Binding-site contacts:
Ligand atom CG1 contacts residue GLN182 of chain 1.B at 3.5 Å.
Ligand atom N2 contacts residue SER185 of chain 1.B at 3.1 Å (h-bond).
Ligand atom O2 contacts residue GLY183 of chain 1.B at 3.2 Å (h-bond).
Ligand atom CZ contacts residue ASP179 of chain 1.B at 3.6 Å.
Ligand atom NH1 contacts residue SER180 of chain 1.B at 3.6 Å (h-bond).
Ligand atom NH2 contacts residue SER180 of chain 1.B at 3.0 Å (h-bond).
Ligand atom O contacts residue GLY206 of chain 1.B at 3.0 Å (h-bond).
Ligand atom CZ contacts residue SER180 of chain 1.B at 3.2 Å.
Ligand atom NH1 contacts residue GLY206 of chain 1.B at 3.7 Å.
Ligand atom CB1 contacts residue SER204 of chain 1.B at 3.5 Å.
Ligand atom CB contacts residue GLY206 of chain 1.B at 3.5 Å.
Ligand atom NH1 contacts residue ASP179 of chain 1.B at 2.8 Å (salt-bridge).
Ligand atom CA2 contacts residue HIS41 of chain 1.B at 3.4 Å.
Ligand atom CA1 contacts residue TYR86 of chain 1.B at 3.3 Å (hydrophobic).
Ligand atom NH1 contacts residue GLU208 of chain 1.B at 2.8 Å (salt-bridge).
Ligand atom O2 contacts residue SER185 of chain 1.B at 2.3 Å (h-bond).
Ligand atom N contacts residue GLY206 of chain 1.B at 2.8 Å (h-bond).
Ligand atom NE contacts residue GLY206 of chain 1.B at 3.5 Å (h-bond).
Ligand atom CB1 contacts residue SER185 of chain 1.B at 2.6 Å.
Ligand atom NH2 contacts residue ASP179 of chain 1.B at 3.0 Å (salt-bridge).
Ligand atom NE contacts residue TRP205 of chain 1.B at 3.6 Å.
Ligand atom O1 contacts residue GLN182 of chain 1.B at 3.1 Å (h-bond).
Ligand atom CA2 contacts residue SER185 of chain 1.B at 2.4 Å.
Ligand atom N2 contacts residue SER204 of chain 1.B at 2.8 Å (h-bond).
Ligand atom N1 contacts residue TYR86 of chain 1.B at 3.1 Å (h-bond).
Ligand atom NH2 contacts residue GLY216 of chain 1.B at 3.5 Å.
Ligand atom O contacts residue TRP205 of chain 1.B at 3.4 Å.
Ligand atom CA contacts residue GLY206 of chain 1.B at 3.5 Å.
Ligand atom CD1 contacts residue TRP205 of chain 1.B at 3.6 Å (hydrophobic).
Ligand atom C contacts residue GLY206 of chain 1.B at 3.6 Å.
Ligand atom CG contacts residue GLN182 of chain 1.B at 3.5 Å.
Ligand atom CA2 contacts residue SER204 of chain 1.B at 3.6 Å.
Ligand atom C2 contacts residue HIS41 of chain 1.B at 2.6 Å.
Ligand atom C3 contacts residue SER185 of chain 1.B at 2.4 Å.
Ligand atom OE1 contacts residue GLN182 of chain 1.B at 3.6 Å (h-bond).
Ligand atom C2 contacts residue SER185 of chain 1.B at 1.4 Å.
Ligand atom N2 contacts residue HIS41 of chain 1.B at 3.1 Å (h-bond).
Ligand atom CD contacts residue GLN182 of chain 1.B at 3.2 Å.
Ligand atom C3 contacts residue HIS41 of chain 1.B at 1.5 Å.
Ligand atom OE2 contacts residue GLN182 of chain 1.B at 3.5 Å (h-bond).

Sequence of chain 1.B:
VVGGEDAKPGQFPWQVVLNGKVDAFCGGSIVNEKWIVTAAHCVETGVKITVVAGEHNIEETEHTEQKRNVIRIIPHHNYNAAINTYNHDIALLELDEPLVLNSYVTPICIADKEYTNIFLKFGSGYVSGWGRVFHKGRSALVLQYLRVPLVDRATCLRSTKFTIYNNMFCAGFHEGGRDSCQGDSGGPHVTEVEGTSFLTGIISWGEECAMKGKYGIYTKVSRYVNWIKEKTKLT

The small molecule below binds the protein below.
Small molecule (SMILES): NC(=[NH2+])NCCC[C@H](NC(=O)CNC(=O)[C@@H](N)CCC(=O)O)[C@H](O)CCl